Binding-site contacts:
Ligand atom OH contacts residue MET223 of chain 43.W at 2.2 Å (h-bond).
Ligand atom CA contacts residue ARG193 of chain 26.W at 3.8 Å.
Ligand atom CG1 contacts residue ARG435 of chain 26.W at 3.8 Å.
Ligand atom CE1 contacts residue VAL432 of chain 26.W at 3.8 Å (hydrophobic).
Ligand atom CE1 contacts residue HIS431 of chain 26.W at 3.0 Å.
Ligand atom OH contacts residue LEU283 of chain 43.W at 3.8 Å.
Ligand atom ND2 contacts residue TYR188 of chain 26.W at 3.5 Å (h-bond).
Ligand atom OD1 contacts residue GLU199 of chain 26.W at 3.4 Å (salt-bridge).
Ligand atom CE1 contacts residue MET223 of chain 43.W at 3.3 Å (hydrophobic).
Ligand atom CG2 contacts residue LEU189 of chain 26.W at 2.8 Å (hydrophobic).
Ligand atom N contacts residue ARG193 of chain 26.W at 3.8 Å.
Ligand atom CZ contacts residue ARG193 of chain 26.W at 3.1 Å.
Ligand atom CG2 contacts residue TYR188 of chain 26.W at 3.9 Å (hydrophobic).
Ligand atom CD2 contacts residue MET223 of chain 43.W at 3.7 Å (hydrophobic).
Ligand atom C contacts residue ARG193 of chain 26.W at 3.3 Å.
Ligand atom CE1 contacts residue ARG193 of chain 26.W at 3.1 Å.
Ligand atom OH contacts residue THR430 of chain 26.W at 3.4 Å.
Ligand atom CG contacts residue GLU199 of chain 26.W at 3.6 Å.
Ligand atom CG contacts residue TYR288 of chain 43.W at 3.4 Å (hydrophobic).
Ligand atom ND2 contacts residue GLU199 of chain 26.W at 2.9 Å (salt-bridge).
Ligand atom CD1 contacts residue ARG193 of chain 26.W at 3.7 Å.
Ligand atom OH contacts residue HIS431 of chain 26.W at 2.9 Å (h-bond).
Ligand atom CE1 contacts residue GLU289 of chain 43.W at 3.6 Å.
Ligand atom CE2 contacts residue MET223 of chain 43.W at 3.5 Å (hydrophobic).
Ligand atom CE1 contacts residue THR219 of chain 43.W at 3.9 Å.
Ligand atom CD contacts residue HIS431 of chain 26.W at 3.8 Å.
Ligand atom O contacts residue ARG435 of chain 26.W at 3.5 Å (salt-bridge).
Ligand atom CG contacts residue HIS431 of chain 26.W at 3.8 Å.
Ligand atom CE2 contacts residue ARG193 of chain 26.W at 3.8 Å.
Ligand atom CB contacts residue LEU189 of chain 26.W at 3.8 Å (hydrophobic).
Ligand atom CD1 contacts residue HIS431 of chain 26.W at 3.3 Å.
Ligand atom CG contacts residue GLU289 of chain 43.W at 3.6 Å.
Ligand atom CG1 contacts residue PHE436 of chain 26.W at 3.4 Å (hydrophobic).
Ligand atom CZ contacts residue THR219 of chain 43.W at 3.2 Å.
Ligand atom CZ contacts residue MET223 of chain 43.W at 2.9 Å (hydrophobic).
Ligand atom CZ contacts residue HIS431 of chain 26.W at 3.4 Å.
Ligand atom CB contacts residue ARG435 of chain 26.W at 3.7 Å.
Ligand atom CB contacts residue GLU289 of chain 43.W at 3.8 Å.
Ligand atom O contacts residue ARG193 of chain 26.W at 2.8 Å (salt-bridge).
Ligand atom CD1 contacts residue GLU289 of chain 43.W at 3.0 Å.

Sequence of chain 26.W:
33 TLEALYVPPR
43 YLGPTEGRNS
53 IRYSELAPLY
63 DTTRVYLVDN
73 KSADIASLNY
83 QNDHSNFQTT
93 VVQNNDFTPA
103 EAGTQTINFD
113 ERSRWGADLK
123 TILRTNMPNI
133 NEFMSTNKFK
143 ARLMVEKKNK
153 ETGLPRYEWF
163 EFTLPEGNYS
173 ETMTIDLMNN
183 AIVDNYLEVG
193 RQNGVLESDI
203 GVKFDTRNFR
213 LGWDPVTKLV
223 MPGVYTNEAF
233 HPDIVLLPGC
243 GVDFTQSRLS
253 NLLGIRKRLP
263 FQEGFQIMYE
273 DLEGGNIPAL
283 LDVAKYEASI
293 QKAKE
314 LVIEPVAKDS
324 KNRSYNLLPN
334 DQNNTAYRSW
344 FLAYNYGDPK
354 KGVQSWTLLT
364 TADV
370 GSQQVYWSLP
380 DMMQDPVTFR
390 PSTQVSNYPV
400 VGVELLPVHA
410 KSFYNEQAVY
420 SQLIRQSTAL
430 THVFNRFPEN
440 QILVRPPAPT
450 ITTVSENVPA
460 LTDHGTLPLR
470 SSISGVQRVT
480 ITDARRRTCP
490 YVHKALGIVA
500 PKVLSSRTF

The protein below binds the small molecule below.
Small molecule (SMILES): CC(C)[C@H](NC(=O)[C@@H]1CCCN1C(=O)[C@H](CC(N)=O)NC(=O)[C@@H](N)Cc1ccccc1)C(=O)N[C@@H](Cc1ccc(O)cc1)C(=O)N1CCC[C@H]1C(=O)N[C@H](C=O)Cc1ccc(O)cc1

Sequence of chain 43.W:
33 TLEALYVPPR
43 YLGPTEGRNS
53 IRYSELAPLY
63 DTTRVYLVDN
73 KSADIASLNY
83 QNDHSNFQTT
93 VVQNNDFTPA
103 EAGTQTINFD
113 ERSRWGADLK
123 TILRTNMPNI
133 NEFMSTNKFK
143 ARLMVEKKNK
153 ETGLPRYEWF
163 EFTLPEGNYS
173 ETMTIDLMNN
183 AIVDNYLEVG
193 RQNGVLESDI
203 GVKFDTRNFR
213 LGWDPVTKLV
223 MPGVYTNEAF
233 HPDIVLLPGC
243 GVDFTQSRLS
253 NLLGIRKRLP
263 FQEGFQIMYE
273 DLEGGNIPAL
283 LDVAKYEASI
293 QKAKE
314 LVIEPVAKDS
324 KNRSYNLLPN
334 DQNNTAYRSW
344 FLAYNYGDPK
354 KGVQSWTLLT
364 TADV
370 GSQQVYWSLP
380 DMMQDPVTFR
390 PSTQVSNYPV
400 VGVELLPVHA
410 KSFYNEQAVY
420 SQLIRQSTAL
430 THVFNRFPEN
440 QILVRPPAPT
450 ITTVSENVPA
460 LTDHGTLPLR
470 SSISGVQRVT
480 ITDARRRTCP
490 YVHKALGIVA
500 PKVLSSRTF